This protein binds this small molecule.
Small molecule (SMILES): Nc1ncnc2c1ncn2[C@@H]1O[C@H](COP(=O)(O)OP(=O)(O)OP(O)(O)=S)[C@@H](O)[C@H]1O

Binding-site contacts:
Ligand atom C8 contacts residue GLY721 of chain 1.C at 3.5 Å.
Ligand atom N3 contacts residue LEU565 of chain 1.C at 3.4 Å.
Ligand atom O3' contacts residue TDB1 of chain 1.P at 3.0 Å (h-bond).
Ligand atom C8 contacts residue ALA722 of chain 1.C at 3.3 Å (hydrophobic).
Ligand atom O2B contacts residue GLY560 of chain 1.C at 3.6 Å.
Ligand atom N6 contacts residue ILE692 of chain 1.C at 3.3 Å.
Ligand atom O4' contacts residue TDB1 of chain 1.P at 3.7 Å.
Ligand atom N1 contacts residue ILE692 of chain 1.C at 3.1 Å.
Ligand atom O1A contacts residue LYS563 of chain 1.C at 2.5 Å (salt-bridge).
Ligand atom O1A contacts residue CYS561 of chain 1.C at 3.0 Å (h-bond).
Ligand atom O1A contacts residue SER562 of chain 1.C at 3.6 Å.
Ligand atom PB contacts residue GLY560 of chain 1.C at 3.5 Å.
Ligand atom O1A contacts residue THR564 of chain 1.C at 2.5 Å (h-bond).
Ligand atom C2' contacts residue TDB1 of chain 1.P at 2.5 Å.
Ligand atom C6 contacts residue ILE692 of chain 1.C at 3.4 Å (hydrophobic).
Ligand atom N7 contacts residue GLY721 of chain 1.C at 3.4 Å.
Ligand atom N7 contacts residue GLY560 of chain 1.C at 3.3 Å (h-bond).
Ligand atom C2 contacts residue LEU565 of chain 1.C at 3.4 Å (hydrophobic).
Ligand atom O1A contacts residue LEU565 of chain 1.C at 3.5 Å (h-bond).
Ligand atom C8 contacts residue GLY560 of chain 1.C at 3.2 Å.
Ligand atom PG contacts residue THR564 of chain 1.C at 3.6 Å.
Ligand atom PB contacts residue CYS561 of chain 1.C at 3.5 Å.
Ligand atom N6 contacts residue SER562 of chain 1.C at 3.6 Å.
Ligand atom O3B contacts residue THR564 of chain 1.C at 3.3 Å (h-bond).
Ligand atom C1' contacts residue TDB1 of chain 1.P at 3.1 Å.
Ligand atom N3 contacts residue TDB1 of chain 1.P at 3.6 Å.
Ligand atom PA contacts residue CYS561 of chain 1.C at 3.4 Å.
Ligand atom O3A contacts residue CYS561 of chain 1.C at 2.8 Å (h-bond).
Ligand atom O3A contacts residue GLY560 of chain 1.C at 3.5 Å.
Ligand atom PA contacts residue THR564 of chain 1.C at 3.7 Å.
Ligand atom N7 contacts residue ALA722 of chain 1.C at 3.6 Å (h-bond).
Ligand atom O1B contacts residue GLY560 of chain 1.C at 2.8 Å (h-bond).
Ligand atom S1G contacts residue LYS563 of chain 1.C at 3.6 Å.
Ligand atom O3G contacts residue ASP616 of chain 1.C at 3.7 Å.
Ligand atom O2B contacts residue LYS563 of chain 1.C at 3.2 Å.
Ligand atom O1B contacts residue PRO559 of chain 1.C at 3.6 Å.
Ligand atom O3G contacts residue THR564 of chain 1.C at 3.1 Å (h-bond).
Ligand atom O2A contacts residue THR564 of chain 1.C at 3.1 Å (h-bond).
Ligand atom O2' contacts residue TDB1 of chain 1.P at 1.4 Å.
Ligand atom O2B contacts residue CYS561 of chain 1.C at 2.8 Å (h-bond).

Sequence of chain 1.C:
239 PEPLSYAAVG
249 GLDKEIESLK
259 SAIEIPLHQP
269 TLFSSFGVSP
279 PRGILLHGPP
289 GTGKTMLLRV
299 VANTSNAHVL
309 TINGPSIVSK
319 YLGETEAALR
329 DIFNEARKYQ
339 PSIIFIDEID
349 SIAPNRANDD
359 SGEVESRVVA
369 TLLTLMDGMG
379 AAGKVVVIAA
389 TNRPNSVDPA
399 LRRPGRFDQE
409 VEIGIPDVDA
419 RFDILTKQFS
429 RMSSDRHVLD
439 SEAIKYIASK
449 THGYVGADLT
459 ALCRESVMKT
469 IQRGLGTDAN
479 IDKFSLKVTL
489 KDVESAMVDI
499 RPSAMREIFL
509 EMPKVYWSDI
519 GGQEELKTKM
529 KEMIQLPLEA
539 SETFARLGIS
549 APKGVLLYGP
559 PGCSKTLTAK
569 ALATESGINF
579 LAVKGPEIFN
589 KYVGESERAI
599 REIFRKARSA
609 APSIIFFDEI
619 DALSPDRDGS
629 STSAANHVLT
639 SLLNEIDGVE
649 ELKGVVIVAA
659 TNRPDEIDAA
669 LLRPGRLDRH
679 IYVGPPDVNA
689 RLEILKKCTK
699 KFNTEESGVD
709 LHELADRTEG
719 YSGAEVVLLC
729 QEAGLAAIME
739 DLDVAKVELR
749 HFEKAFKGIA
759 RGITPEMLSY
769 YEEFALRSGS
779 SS